A protein and the small-molecule ligand that binds it are described below.
Small molecule (SMILES): C=C1C(=O)C=Cc2ccccc21

Sequence of chain 1.A:
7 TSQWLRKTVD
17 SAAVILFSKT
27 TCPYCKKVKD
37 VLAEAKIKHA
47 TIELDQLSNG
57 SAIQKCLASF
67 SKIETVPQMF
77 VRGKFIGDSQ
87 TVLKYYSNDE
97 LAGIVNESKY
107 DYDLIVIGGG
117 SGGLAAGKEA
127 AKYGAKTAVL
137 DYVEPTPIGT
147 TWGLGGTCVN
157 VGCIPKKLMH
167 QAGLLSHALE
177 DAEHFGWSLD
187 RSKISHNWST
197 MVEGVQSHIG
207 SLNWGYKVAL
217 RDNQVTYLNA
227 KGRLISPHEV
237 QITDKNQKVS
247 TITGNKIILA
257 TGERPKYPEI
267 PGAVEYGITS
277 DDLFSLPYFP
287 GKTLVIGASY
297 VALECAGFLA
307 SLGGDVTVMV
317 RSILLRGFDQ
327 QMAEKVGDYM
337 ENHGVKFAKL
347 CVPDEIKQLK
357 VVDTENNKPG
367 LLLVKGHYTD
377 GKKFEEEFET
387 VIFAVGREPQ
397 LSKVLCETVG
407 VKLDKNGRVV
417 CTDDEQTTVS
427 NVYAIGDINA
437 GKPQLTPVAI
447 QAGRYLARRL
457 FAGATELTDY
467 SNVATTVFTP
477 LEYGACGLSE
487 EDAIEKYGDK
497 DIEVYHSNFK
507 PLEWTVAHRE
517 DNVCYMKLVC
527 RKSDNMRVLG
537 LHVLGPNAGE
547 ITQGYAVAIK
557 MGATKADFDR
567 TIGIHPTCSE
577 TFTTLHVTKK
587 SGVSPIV

Binding-site contacts:
Ligand atom C12 contacts residue GLU330 of chain 1.A at 3.6 Å.
Ligand atom O01 contacts residue ASP334 of chain 1.A at 2.6 Å (salt-bridge).
Ligand atom C10 contacts residue VAL316 of chain 1.A at 3.9 Å (hydrophobic).
Ligand atom C02 contacts residue LEU320 of chain 1.A at 3.9 Å (hydrophobic).
Ligand atom C10 contacts residue SER318 of chain 1.A at 3.9 Å.
Ligand atom C09 contacts residue GLY333 of chain 1.A at 3.8 Å.
Ligand atom C09 contacts residue LYS345 of chain 1.A at 4.3 Å.
Ligand atom C05 contacts residue PHE343 of chain 1.A at 4.2 Å (hydrophobic).
Ligand atom C08 contacts residue LEU320 of chain 1.A at 4.4 Å (hydrophobic).
Ligand atom C09 contacts residue GLU330 of chain 1.A at 4.5 Å.
Ligand atom O01 contacts residue GLU330 of chain 1.A at 2.9 Å.
Ligand atom C06 contacts residue LEU320 of chain 1.A at 3.9 Å (hydrophobic).
Ligand atom C11 contacts residue LYS345 of chain 1.A at 3.7 Å.
Ligand atom C11 contacts residue LEU320 of chain 1.A at 3.6 Å (hydrophobic).
Ligand atom C08 contacts residue ASP334 of chain 1.A at 3.4 Å.
Ligand atom C07 contacts residue LEU320 of chain 1.A at 3.9 Å (hydrophobic).
Ligand atom C10 contacts residue LYS345 of chain 1.A at 4.3 Å.
Ligand atom C09 contacts residue LEU320 of chain 1.A at 4.3 Å (hydrophobic).
Ligand atom C03 contacts residue LYS345 of chain 1.A at 3.5 Å.
Ligand atom C05 contacts residue GLY333 of chain 1.A at 4.3 Å.
Ligand atom C02 contacts residue LYS345 of chain 1.A at 4.2 Å.
Ligand atom C03 contacts residue LEU320 of chain 1.A at 3.7 Å (hydrophobic).
Ligand atom C05 contacts residue LYS345 of chain 1.A at 3.6 Å.
Ligand atom C05 contacts residue LEU320 of chain 1.A at 4.0 Å (hydrophobic).
Ligand atom C04 contacts residue LEU320 of chain 1.A at 4.2 Å (hydrophobic).
Ligand atom C08 contacts residue GLU330 of chain 1.A at 3.8 Å.
Ligand atom C09 contacts residue ASP334 of chain 1.A at 3.2 Å.
Ligand atom C04 contacts residue GLU330 of chain 1.A at 4.1 Å.
Ligand atom C09 contacts residue GLU337 of chain 1.A at 4.0 Å.
Ligand atom C03 contacts residue PHE343 of chain 1.A at 4.4 Å (hydrophobic).
Ligand atom C10 contacts residue LEU320 of chain 1.A at 3.9 Å (hydrophobic).
Ligand atom C05 contacts residue GLU337 of chain 1.A at 4.2 Å.
Ligand atom C07 contacts residue LYS345 of chain 1.A at 3.5 Å.
Ligand atom C07 contacts residue PHE343 of chain 1.A at 3.5 Å (hydrophobic).
Ligand atom C11 contacts residue PHE343 of chain 1.A at 4.2 Å (hydrophobic).
Ligand atom C11 contacts residue VAL316 of chain 1.A at 3.6 Å (hydrophobic).
Ligand atom C07 contacts residue VAL316 of chain 1.A at 4.3 Å (hydrophobic).